Binding-site contacts:
Ligand atom C15 contacts residue PRO77 of chain 1.A at 3.8 Å (hydrophobic).
Ligand atom O19 contacts residue V1M1 of chain 1.L at 3.9 Å.
Ligand atom C3 contacts residue THR134 of chain 1.C at 3.6 Å.
Ligand atom N16 contacts residue V1M1 of chain 1.L at 3.9 Å.
Ligand atom C4 contacts residue THR134 of chain 1.C at 3.7 Å.
Ligand atom C12 contacts residue SER131 of chain 1.A at 3.8 Å.
Ligand atom C2 contacts residue SER131 of chain 1.A at 3.8 Å.
Ligand atom C14 contacts residue V1M1 of chain 1.L at 3.4 Å.
Ligand atom C2 contacts residue VAL1 of chain 1.A at 2.5 Å (hydrophobic).
Ligand atom C9 contacts residue VAL1 of chain 1.A at 3.6 Å (hydrophobic).
Ligand atom C13 contacts residue V1M1 of chain 1.L at 3.1 Å.
Ligand atom C9 contacts residue SER131 of chain 1.A at 3.5 Å.
Ligand atom O19 contacts residue PRO77 of chain 1.A at 3.8 Å.
Ligand atom O20 contacts residue PRO77 of chain 1.A at 3.4 Å.
Ligand atom C8 contacts residue THR134 of chain 1.A at 3.3 Å.
Ligand atom C8 contacts residue SER131 of chain 1.A at 3.7 Å.
Ligand atom C17 contacts residue SER131 of chain 1.A at 3.4 Å.
Ligand atom C1 contacts residue LEU2 of chain 1.A at 3.9 Å (hydrophobic).
Ligand atom C21 contacts residue V1M1 of chain 1.L at 3.3 Å.
Ligand atom O10 contacts residue V1M1 of chain 1.L at 3.2 Å.
Ligand atom C11 contacts residue V1M1 of chain 1.L at 3.8 Å.
Ligand atom C7 contacts residue ALA130 of chain 1.A at 3.7 Å (hydrophobic).
Ligand atom C18 contacts residue PRO77 of chain 1.A at 3.5 Å (hydrophobic).
Ligand atom C14 contacts residue VAL1 of chain 1.C at 3.9 Å (hydrophobic).
Ligand atom C7 contacts residue SER131 of chain 1.A at 3.9 Å.
Ligand atom O10 contacts residue SER131 of chain 1.A at 3.3 Å (h-bond).
Ligand atom C18 contacts residue V1M1 of chain 1.L at 3.8 Å.
Ligand atom C9 contacts residue THR134 of chain 1.C at 3.9 Å.
Ligand atom C2 contacts residue THR134 of chain 1.C at 3.7 Å.
Ligand atom O5 contacts residue ALA130 of chain 1.A at 3.4 Å.
Ligand atom C7 contacts residue THR134 of chain 1.A at 3.2 Å.
Ligand atom C15 contacts residue V1M1 of chain 1.L at 3.6 Å.
Ligand atom C13 contacts residue VAL1 of chain 1.C at 3.6 Å (hydrophobic).
Ligand atom C21 contacts residue ASP74 of chain 1.A at 3.8 Å.
Ligand atom C6 contacts residue ALA130 of chain 1.A at 3.8 Å (hydrophobic).
Ligand atom C11 contacts residue SER131 of chain 1.A at 3.2 Å.
Ligand atom C3 contacts residue VAL1 of chain 1.A at 3.0 Å (hydrophobic).
Ligand atom C7 contacts residue THR134 of chain 1.C at 3.9 Å.
Ligand atom C1 contacts residue VAL1 of chain 1.A at 1.4 Å (hydrophobic).
Ligand atom C12 contacts residue V1M1 of chain 1.L at 3.4 Å.

Sequence of chain 1.A:
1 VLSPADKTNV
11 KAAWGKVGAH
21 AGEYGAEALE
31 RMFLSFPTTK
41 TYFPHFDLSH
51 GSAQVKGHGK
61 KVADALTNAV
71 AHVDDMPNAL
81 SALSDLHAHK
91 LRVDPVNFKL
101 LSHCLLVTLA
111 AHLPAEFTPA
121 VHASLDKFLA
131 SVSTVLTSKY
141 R

This small molecule binds to this protein.
Small molecule (SMILES): COC(=O)c1ccc(COc2ccc(OC)cc2C)cn1

Sequence of chain 1.C:
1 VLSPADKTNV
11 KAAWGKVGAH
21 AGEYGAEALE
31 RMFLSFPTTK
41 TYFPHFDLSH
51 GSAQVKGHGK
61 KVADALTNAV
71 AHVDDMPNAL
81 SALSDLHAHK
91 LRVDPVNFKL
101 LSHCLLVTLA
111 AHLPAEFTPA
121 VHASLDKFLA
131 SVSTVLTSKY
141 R